Sequence of chain 1.J:
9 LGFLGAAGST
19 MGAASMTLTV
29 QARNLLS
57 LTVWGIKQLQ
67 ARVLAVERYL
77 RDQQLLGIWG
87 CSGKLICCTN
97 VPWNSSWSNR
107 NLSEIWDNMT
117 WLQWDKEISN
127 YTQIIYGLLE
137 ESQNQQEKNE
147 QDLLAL

Sequence of chain 1.L:
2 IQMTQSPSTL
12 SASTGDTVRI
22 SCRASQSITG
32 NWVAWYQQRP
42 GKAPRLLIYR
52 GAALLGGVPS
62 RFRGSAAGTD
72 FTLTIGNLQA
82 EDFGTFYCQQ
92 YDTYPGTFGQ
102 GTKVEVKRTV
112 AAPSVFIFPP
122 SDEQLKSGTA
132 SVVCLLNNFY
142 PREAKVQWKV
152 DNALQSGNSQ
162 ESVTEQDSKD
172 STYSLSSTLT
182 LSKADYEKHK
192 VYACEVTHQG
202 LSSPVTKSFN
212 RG

The protein below binds the small molecule below.
Small molecule (SMILES): CC(=O)N[C@H]1[C@H](O[C@H]2[C@H](O)[C@@H](NC(C)=O)CO[C@@H]2CO)O[C@H](CO)[C@@H](O)[C@@H]1O

Binding-site contacts:
Ligand atom C3 contacts residue ASN126 of chain 1.J at 3.8 Å.
Ligand atom O6 contacts residue ALA53 of chain 1.L at 3.7 Å.
Ligand atom C8 contacts residue GLY52 of chain 1.L at 4.2 Å.
Ligand atom O3 contacts residue ALA53 of chain 1.L at 3.8 Å.
Ligand atom C8 contacts residue ARG51 of chain 1.L at 3.7 Å.
Ligand atom N2 contacts residue ARG51 of chain 1.L at 3.1 Å (salt-bridge).
Ligand atom C6 contacts residue ALA53 of chain 1.L at 3.4 Å (hydrophobic).
Ligand atom C7 contacts residue ASN32 of chain 1.L at 3.8 Å.
Ligand atom O3 contacts residue ARG51 of chain 1.L at 3.8 Å.
Ligand atom O5 contacts residue ALA53 of chain 1.L at 4.1 Å.
Ligand atom C2 contacts residue ASN126 of chain 1.J at 2.5 Å.
Ligand atom N2 contacts residue ASN32 of chain 1.L at 3.5 Å (h-bond).
Ligand atom C3 contacts residue ARG51 of chain 1.L at 3.6 Å.
Ligand atom C8 contacts residue ALA53 of chain 1.L at 4.1 Å (hydrophobic).
Ligand atom C1 contacts residue ARG51 of chain 1.L at 3.8 Å.
Ligand atom O6 contacts residue ALA54 of chain 1.L at 4.3 Å.
Ligand atom C6 contacts residue ALA54 of chain 1.L at 4.1 Å (hydrophobic).
Ligand atom C1 contacts residue ASN126 of chain 1.J at 1.4 Å.
Ligand atom C5 contacts residue ASN126 of chain 1.J at 3.6 Å.
Ligand atom O3 contacts residue ALA54 of chain 1.L at 3.9 Å.
Ligand atom C4 contacts residue ARG51 of chain 1.L at 4.2 Å.
Ligand atom C7 contacts residue ARG51 of chain 1.L at 3.7 Å.
Ligand atom C5 contacts residue ARG51 of chain 1.L at 3.9 Å.
Ligand atom C3 contacts residue ALA54 of chain 1.L at 4.3 Å (hydrophobic).
Ligand atom C2 contacts residue ALA54 of chain 1.L at 3.8 Å (hydrophobic).
Ligand atom C7 contacts residue ASN126 of chain 1.J at 4.0 Å.
Ligand atom O6 contacts residue ASN126 of chain 1.J at 4.3 Å.
Ligand atom C1 contacts residue ALA54 of chain 1.L at 3.7 Å (hydrophobic).
Ligand atom C4 contacts residue ASN126 of chain 1.J at 4.2 Å.
Ligand atom O4 contacts residue ALA54 of chain 1.L at 3.4 Å.
Ligand atom N2 contacts residue ASN126 of chain 1.J at 3.0 Å (h-bond).
Ligand atom C8 contacts residue ASN32 of chain 1.L at 3.4 Å.
Ligand atom O5 contacts residue ASN126 of chain 1.J at 2.3 Å (h-bond).
Ligand atom O5 contacts residue ALA54 of chain 1.L at 3.4 Å.
Ligand atom C8 contacts residue ALA67 of chain 1.L at 3.5 Å (hydrophobic).
Ligand atom O6 contacts residue LEU55 of chain 1.L at 4.0 Å.
Ligand atom C2 contacts residue ARG51 of chain 1.L at 3.9 Å.
Ligand atom O5 contacts residue ARG51 of chain 1.L at 4.3 Å.
Ligand atom O6 contacts residue SER125 of chain 1.J at 4.3 Å.
Ligand atom C5 contacts residue ALA54 of chain 1.L at 4.2 Å (hydrophobic).